The protein below binds the small molecule below.
Small molecule (SMILES): Nc1ccc(Cl)cc1-c1ncn[nH]1

Binding-site contacts:
Ligand atom CL1 contacts residue GLY282 of chain 1.A at 3.5 Å.
Ligand atom C07 contacts residue ALA284 of chain 1.A at 3.2 Å (hydrophobic).
Ligand atom C02 contacts residue SER283 of chain 1.A at 4.0 Å.
Ligand atom C04 contacts residue PHE183 of chain 1.A at 3.9 Å (hydrophobic).
Ligand atom N02 contacts residue ALA284 of chain 1.A at 3.4 Å.
Ligand atom C07 contacts residue PHE183 of chain 1.A at 3.7 Å (hydrophobic).
Ligand atom N04 contacts residue SER283 of chain 1.A at 3.4 Å.
Ligand atom CL1 contacts residue LEU254 of chain 1.A at 4.0 Å.
Ligand atom N01 contacts residue HEM1 of chain 1.C at 3.5 Å.
Ligand atom C02 contacts residue PHE183 of chain 1.A at 3.4 Å (hydrophobic).
Ligand atom N03 contacts residue ALA284 of chain 1.A at 3.8 Å.
Ligand atom C01 contacts residue TYR146 of chain 1.A at 4.0 Å (hydrophobic).
Ligand atom C04 contacts residue TYR146 of chain 1.A at 4.0 Å (hydrophobic).
Ligand atom N01 contacts residue PHE183 of chain 1.A at 3.4 Å.
Ligand atom C03 contacts residue PHE183 of chain 1.A at 3.9 Å (hydrophobic).
Ligand atom C03 contacts residue SER283 of chain 1.A at 3.6 Å.
Ligand atom C07 contacts residue SER283 of chain 1.A at 4.0 Å.
Ligand atom N01 contacts residue SER187 of chain 1.A at 3.0 Å (h-bond).
Ligand atom C03 contacts residue ALA284 of chain 1.A at 3.6 Å (hydrophobic).
Ligand atom C06 contacts residue VAL150 of chain 1.A at 3.6 Å (hydrophobic).
Ligand atom N02 contacts residue PHE183 of chain 1.A at 3.7 Å.
Ligand atom C05 contacts residue PHE183 of chain 1.A at 3.7 Å (hydrophobic).
Ligand atom C02 contacts residue ALA284 of chain 1.A at 3.5 Å (hydrophobic).
Ligand atom CL1 contacts residue SER283 of chain 1.A at 3.7 Å.
Ligand atom C03 contacts residue GLY282 of chain 1.A at 4.1 Å.
Ligand atom C05 contacts residue TYR146 of chain 1.A at 3.6 Å (hydrophobic).
Ligand atom C05 contacts residue VAL150 of chain 1.A at 3.5 Å (hydrophobic).
Ligand atom C06 contacts residue SER187 of chain 1.A at 3.7 Å.
Ligand atom CL1 contacts residue CYS149 of chain 1.A at 3.4 Å.
Ligand atom C06 contacts residue PHE183 of chain 1.A at 3.5 Å (hydrophobic).
Ligand atom C08 contacts residue HEM1 of chain 1.C at 3.0 Å.
Ligand atom N04 contacts residue ALA284 of chain 1.A at 2.9 Å (h-bond).
Ligand atom N02 contacts residue HEM1 of chain 1.C at 2.9 Å.
Ligand atom C01 contacts residue PHE183 of chain 1.A at 3.3 Å (hydrophobic).
Ligand atom C01 contacts residue SER187 of chain 1.A at 3.8 Å.
Ligand atom N01 contacts residue ALA284 of chain 1.A at 3.9 Å.
Ligand atom C08 contacts residue ALA284 of chain 1.A at 3.6 Å (hydrophobic).
Ligand atom C07 contacts residue HEM1 of chain 1.C at 4.0 Å.
Ligand atom N03 contacts residue HEM1 of chain 1.C at 1.9 Å.
Ligand atom C06 contacts residue TYR146 of chain 1.A at 3.6 Å (hydrophobic).

Sequence of chain 1.A:
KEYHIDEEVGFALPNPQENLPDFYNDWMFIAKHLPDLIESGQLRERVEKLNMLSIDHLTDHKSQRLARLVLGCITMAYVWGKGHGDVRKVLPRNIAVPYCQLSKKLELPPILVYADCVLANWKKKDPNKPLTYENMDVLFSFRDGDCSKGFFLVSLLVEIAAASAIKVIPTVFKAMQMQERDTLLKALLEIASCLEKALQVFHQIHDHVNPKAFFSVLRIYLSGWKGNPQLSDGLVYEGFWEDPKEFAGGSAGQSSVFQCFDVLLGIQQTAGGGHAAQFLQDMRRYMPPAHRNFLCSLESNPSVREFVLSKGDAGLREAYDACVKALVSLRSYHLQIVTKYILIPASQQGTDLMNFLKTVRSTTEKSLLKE